Sequence of chain 1.C:
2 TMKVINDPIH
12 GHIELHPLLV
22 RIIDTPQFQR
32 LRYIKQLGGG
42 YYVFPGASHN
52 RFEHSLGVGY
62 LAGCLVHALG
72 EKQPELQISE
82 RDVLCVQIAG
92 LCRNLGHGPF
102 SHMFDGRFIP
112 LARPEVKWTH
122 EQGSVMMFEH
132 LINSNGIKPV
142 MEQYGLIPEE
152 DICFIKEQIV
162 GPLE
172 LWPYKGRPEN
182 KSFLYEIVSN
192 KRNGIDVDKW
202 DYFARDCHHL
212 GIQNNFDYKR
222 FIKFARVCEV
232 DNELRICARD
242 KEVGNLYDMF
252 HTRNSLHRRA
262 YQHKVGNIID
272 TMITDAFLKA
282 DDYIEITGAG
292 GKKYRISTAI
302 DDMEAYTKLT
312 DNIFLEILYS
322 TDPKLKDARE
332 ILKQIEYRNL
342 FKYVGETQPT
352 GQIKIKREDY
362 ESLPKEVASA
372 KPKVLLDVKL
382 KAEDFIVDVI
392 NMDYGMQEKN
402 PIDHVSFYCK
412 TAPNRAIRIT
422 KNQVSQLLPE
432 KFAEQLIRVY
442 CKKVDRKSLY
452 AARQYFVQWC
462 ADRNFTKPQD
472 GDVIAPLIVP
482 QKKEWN

Binding-site contacts:
Ligand atom O2A contacts residue LYS4 of chain 1.C at 3.2 Å (salt-bridge).
Ligand atom N7 contacts residue ILE6 of chain 1.C at 4.0 Å.
Ligand atom N2 contacts residue LYS4 of chain 1.C at 3.6 Å.
Ligand atom C6 contacts residue ARG33 of chain 1.C at 3.8 Å.
Ligand atom O6 contacts residue ASP25 of chain 1.C at 3.6 Å.
Ligand atom N7 contacts residue ARG33 of chain 1.C at 3.4 Å (salt-bridge).
Ligand atom PG contacts residue LYS4 of chain 1.C at 3.2 Å.
Ligand atom PA contacts residue MG1 of chain 1.O at 3.6 Å.
Ligand atom O1A contacts residue MG1 of chain 1.O at 2.2 Å.
Ligand atom C1' contacts residue ILE6 of chain 1.C at 4.0 Å (hydrophobic).
Ligand atom O3G contacts residue LYS4 of chain 1.C at 3.0 Å (salt-bridge).
Ligand atom PB contacts residue MG1 of chain 1.O at 3.5 Å.
Ligand atom C5 contacts residue ILE6 of chain 1.C at 4.0 Å (hydrophobic).
Ligand atom C2' contacts residue ILE6 of chain 1.C at 3.7 Å (hydrophobic).
Ligand atom O1G contacts residue LYS4 of chain 1.C at 2.5 Å (salt-bridge).
Ligand atom O3' contacts residue MG1 of chain 1.O at 3.5 Å.
Ligand atom O3' contacts residue VAL5 of chain 1.C at 3.7 Å.
Ligand atom N2 contacts residue VAL21 of chain 1.C at 3.8 Å.
Ligand atom O1A contacts residue LYS4 of chain 1.C at 2.5 Å (salt-bridge).
Ligand atom C2 contacts residue ASP25 of chain 1.C at 3.6 Å.
Ligand atom O3A contacts residue MG1 of chain 1.O at 4.0 Å.
Ligand atom C2' contacts residue VAL5 of chain 1.C at 3.4 Å (hydrophobic).
Ligand atom N2 contacts residue ASP25 of chain 1.C at 3.0 Å (salt-bridge).
Ligand atom C8 contacts residue ILE6 of chain 1.C at 3.9 Å (hydrophobic).
Ligand atom O6 contacts residue ILE24 of chain 1.C at 3.9 Å.
Ligand atom PA contacts residue LYS4 of chain 1.C at 3.3 Å.
Ligand atom O6 contacts residue PHE53 of chain 1.C at 3.6 Å.
Ligand atom C5 contacts residue ARG33 of chain 1.C at 3.8 Å.
Ligand atom N1 contacts residue ASP25 of chain 1.C at 2.8 Å (salt-bridge).
Ligand atom N9 contacts residue ILE6 of chain 1.C at 3.9 Å.
Ligand atom O3B contacts residue MG1 of chain 1.O at 3.8 Å.
Ligand atom C3' contacts residue LYS4 of chain 1.C at 4.1 Å.
Ligand atom O6 contacts residue GLN30 of chain 1.C at 3.3 Å (h-bond).
Ligand atom C4 contacts residue ILE6 of chain 1.C at 3.9 Å (hydrophobic).
Ligand atom C6 contacts residue ASP25 of chain 1.C at 3.6 Å.
Ligand atom O6 contacts residue ARG33 of chain 1.C at 3.1 Å (salt-bridge).
Ligand atom O1B contacts residue MG1 of chain 1.O at 2.3 Å.
Ligand atom O1G contacts residue MG1 of chain 1.O at 2.1 Å.
Ligand atom PG contacts residue MG1 of chain 1.O at 3.5 Å.
Ligand atom O3B contacts residue LYS4 of chain 1.C at 3.6 Å.

This small molecule binds to this protein.
Small molecule (SMILES): Nc1nc2c(ncn2[C@H]2C[C@H](O)[C@@H](CO[P](=O)(O)O[P](=O)(O)OP(=O)(O)O)O2)c(=O)[nH]1